Binding-site contacts:
Ligand atom C06 contacts residue ASP148 of chain 1.A at 4.0 Å.
Ligand atom C14 contacts residue TYR149 of chain 1.A at 4.2 Å (hydrophobic).
Ligand atom C14 contacts residue MET152 of chain 1.A at 3.9 Å (hydrophobic).
Ligand atom C01 contacts residue ASN128 of chain 1.A at 3.9 Å.
Ligand atom C16 contacts residue TRP294 of chain 1.A at 4.3 Å (hydrophobic).
Ligand atom N03 contacts residue ASP148 of chain 1.A at 3.3 Å (salt-bridge).
Ligand atom CL3 contacts residue CYS218 of chain 1.A at 3.6 Å.
Ligand atom C13 contacts residue MET152 of chain 1.A at 3.6 Å (hydrophobic).
Ligand atom C10 contacts residue GLN125 of chain 1.A at 3.6 Å.
Ligand atom C18 contacts residue MET152 of chain 1.A at 3.5 Å (hydrophobic).
Ligand atom C15 contacts residue MET152 of chain 1.A at 3.8 Å (hydrophobic).
Ligand atom C15 contacts residue TRP294 of chain 1.A at 4.3 Å (hydrophobic).
Ligand atom C09 contacts residue TYR149 of chain 1.A at 3.7 Å (hydrophobic).
Ligand atom C09 contacts residue ASP148 of chain 1.A at 3.6 Å.
Ligand atom CL2 contacts residue VAL144 of chain 1.A at 3.5 Å.
Ligand atom CL2 contacts residue GLN125 of chain 1.A at 3.5 Å.
Ligand atom C17 contacts residue VAL237 of chain 1.A at 4.2 Å (hydrophobic).
Ligand atom C16 contacts residue ILE297 of chain 1.A at 3.6 Å (hydrophobic).
Ligand atom C11 contacts residue TYR149 of chain 1.A at 3.5 Å (hydrophobic).
Ligand atom CL1 contacts residue HIS298 of chain 1.A at 3.8 Å.
Ligand atom C11 contacts residue ASP148 of chain 1.A at 3.7 Å.
Ligand atom C01 contacts residue CYS218 of chain 1.A at 3.6 Å (hydrophobic).
Ligand atom C04 contacts residue ILE145 of chain 1.A at 4.2 Å (hydrophobic).
Ligand atom C02 contacts residue ASN128 of chain 1.A at 4.0 Å.
Ligand atom C12 contacts residue ASP148 of chain 1.A at 4.0 Å.
Ligand atom C02 contacts residue CYS218 of chain 1.A at 4.2 Å (hydrophobic).
Ligand atom C13 contacts residue TYR327 of chain 1.A at 4.3 Å (hydrophobic).
Ligand atom C12 contacts residue TYR327 of chain 1.A at 4.1 Å (hydrophobic).
Ligand atom N03 contacts residue TYR327 of chain 1.A at 4.0 Å.
Ligand atom C04 contacts residue GLN125 of chain 1.A at 3.7 Å.
Ligand atom C10 contacts residue ASP148 of chain 1.A at 3.9 Å.
Ligand atom CL3 contacts residue TRP134 of chain 1.A at 3.5 Å.
Ligand atom C05 contacts residue GLN125 of chain 1.A at 4.2 Å.
Ligand atom C06 contacts residue GLN125 of chain 1.A at 3.3 Å.
Ligand atom C13 contacts residue ASP148 of chain 1.A at 4.2 Å.
Ligand atom CL1 contacts residue ILE297 of chain 1.A at 3.9 Å.
Ligand atom CL3 contacts residue ASN128 of chain 1.A at 3.1 Å.
Ligand atom CL1 contacts residue VAL301 of chain 1.A at 3.8 Å.
Ligand atom C19 contacts residue ILE297 of chain 1.A at 4.1 Å (hydrophobic).
Ligand atom C02 contacts residue GLN125 of chain 1.A at 4.3 Å.

Sequence of chain 1.A:
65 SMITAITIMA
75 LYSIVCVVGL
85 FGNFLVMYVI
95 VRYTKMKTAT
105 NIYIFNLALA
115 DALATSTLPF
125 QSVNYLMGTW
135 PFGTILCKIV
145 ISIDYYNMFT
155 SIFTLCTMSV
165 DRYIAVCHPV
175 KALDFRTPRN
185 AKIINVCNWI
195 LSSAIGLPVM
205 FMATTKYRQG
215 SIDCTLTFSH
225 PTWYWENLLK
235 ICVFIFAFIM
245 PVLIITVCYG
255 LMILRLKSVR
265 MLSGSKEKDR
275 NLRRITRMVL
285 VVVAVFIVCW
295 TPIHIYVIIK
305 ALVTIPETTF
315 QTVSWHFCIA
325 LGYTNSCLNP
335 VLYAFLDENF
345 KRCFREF

A small-molecule ligand and the protein it binds are described below.
Small molecule (SMILES): O=c1[nH]c2cc(Cl)c(Cl)cc2n1C1CCN(Cc2ccc(Cl)cc2)CC1